The small molecule below binds the protein below.
Small molecule (SMILES): OC[C@H]1O[C@H](O[C@H]2[C@H](O)[C@@H](O)[C@@H](O)O[C@@H]2CO)[C@H](O)[C@@H](O)[C@@H]1O

Sequence of chain 1.H:
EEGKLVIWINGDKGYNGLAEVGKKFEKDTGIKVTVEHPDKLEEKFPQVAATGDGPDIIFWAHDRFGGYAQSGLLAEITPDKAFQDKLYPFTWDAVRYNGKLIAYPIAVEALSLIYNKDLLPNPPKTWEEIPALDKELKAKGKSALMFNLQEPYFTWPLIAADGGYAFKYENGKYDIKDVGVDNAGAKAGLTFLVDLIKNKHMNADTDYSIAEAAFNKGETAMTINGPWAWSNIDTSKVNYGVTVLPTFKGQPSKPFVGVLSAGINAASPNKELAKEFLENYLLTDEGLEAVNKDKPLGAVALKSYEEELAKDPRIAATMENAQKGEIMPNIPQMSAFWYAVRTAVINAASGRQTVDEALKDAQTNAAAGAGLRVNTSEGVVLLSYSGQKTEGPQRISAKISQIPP

Binding-site contacts:
Ligand atom O3 contacts residue ALA62 of chain 1.H at 3.5 Å.
Ligand atom C2 contacts residue LYS14 of chain 1.H at 3.9 Å.
Ligand atom C5 contacts residue GLU152 of chain 1.H at 4.0 Å.
Ligand atom O6 contacts residue TYR154 of chain 1.H at 3.1 Å (h-bond).
Ligand atom O2 contacts residue GLU110 of chain 1.H at 2.6 Å (salt-bridge).
Ligand atom C3 contacts residue ASP64 of chain 1.H at 3.6 Å.
Ligand atom O2 contacts residue ALA62 of chain 1.H at 3.4 Å.
Ligand atom C2 contacts residue TRP229 of chain 1.H at 3.8 Å (hydrophobic).
Ligand atom C6 contacts residue GLU152 of chain 1.H at 3.5 Å.
Ligand atom C3 contacts residue TRP61 of chain 1.H at 3.7 Å (hydrophobic).
Ligand atom O5 contacts residue TYR154 of chain 1.H at 3.3 Å.
Ligand atom C1 contacts residue LYS14 of chain 1.H at 3.5 Å.
Ligand atom O2 contacts residue TRP61 of chain 1.H at 3.4 Å (h-bond).
Ligand atom C6 contacts residue TRP339 of chain 1.H at 3.8 Å (hydrophobic).
Ligand atom C6 contacts residue TYR154 of chain 1.H at 4.0 Å (hydrophobic).
Ligand atom C2 contacts residue ASP64 of chain 1.H at 3.4 Å.
Ligand atom O2 contacts residue LYS14 of chain 1.H at 3.1 Å (salt-bridge).
Ligand atom O4 contacts residue ARG343 of chain 1.H at 3.7 Å.
Ligand atom O3 contacts residue ASP64 of chain 1.H at 2.7 Å (salt-bridge).
Ligand atom O1 contacts residue ASN11 of chain 1.H at 3.3 Å (h-bond).
Ligand atom C1 contacts residue TRP229 of chain 1.H at 3.8 Å (hydrophobic).
Ligand atom O2 contacts residue ASP64 of chain 1.H at 2.7 Å (salt-bridge).
Ligand atom O6 contacts residue PRO153 of chain 1.H at 3.5 Å.
Ligand atom C1 contacts residue ASP13 of chain 1.H at 3.5 Å.
Ligand atom C6 contacts residue PRO153 of chain 1.H at 3.8 Å (hydrophobic).
Ligand atom O6 contacts residue GLU152 of chain 1.H at 3.2 Å (salt-bridge).
Ligand atom C4 contacts residue TYR154 of chain 1.H at 3.8 Å (hydrophobic).
Ligand atom O6 contacts residue PHE155 of chain 1.H at 3.7 Å.
Ligand atom C1 contacts residue TYR154 of chain 1.H at 3.6 Å (hydrophobic).
Ligand atom C4 contacts residue ARG65 of chain 1.H at 3.9 Å.
Ligand atom O1 contacts residue LYS14 of chain 1.H at 3.1 Å (salt-bridge).
Ligand atom O4 contacts residue ARG65 of chain 1.H at 2.9 Å (salt-bridge).
Ligand atom O2 contacts residue MET329 of chain 1.H at 3.8 Å.
Ligand atom O3 contacts residue TRP61 of chain 1.H at 3.3 Å (h-bond).
Ligand atom C2 contacts residue GLU110 of chain 1.H at 3.8 Å.
Ligand atom O3 contacts residue TRP339 of chain 1.H at 3.9 Å.
Ligand atom O5 contacts residue ASP13 of chain 1.H at 3.9 Å.
Ligand atom O1 contacts residue ASP13 of chain 1.H at 3.0 Å (salt-bridge).
Ligand atom O3 contacts residue ARG65 of chain 1.H at 3.0 Å (salt-bridge).
Ligand atom C4 contacts residue TRP339 of chain 1.H at 3.6 Å (hydrophobic).